Binding-site contacts:
Ligand atom O1B contacts residue THR74 of chain 1.I at 2.6 Å (h-bond).
Ligand atom C4 contacts residue TYR104 of chain 1.I at 3.8 Å (hydrophobic).
Ligand atom PG contacts residue MG1 of chain 1.BA at 3.6 Å.
Ligand atom O3' contacts residue TYR265 of chain 1.I at 3.2 Å.
Ligand atom N1 contacts residue ALA253 of chain 1.H at 3.5 Å.
Ligand atom O2' contacts residue ASN250 of chain 1.H at 3.1 Å (h-bond).
Ligand atom PA contacts residue THR75 of chain 1.I at 3.8 Å.
Ligand atom O3G contacts residue GLU97 of chain 1.I at 3.5 Å (salt-bridge).
Ligand atom O3G contacts residue LYS251 of chain 1.H at 3.5 Å.
Ligand atom O4' contacts residue TYR265 of chain 1.I at 3.8 Å.
Ligand atom S1G contacts residue LYS73 of chain 1.I at 3.5 Å (salt-bridge).
Ligand atom O1A contacts residue THR75 of chain 1.I at 2.6 Å (h-bond).
Ligand atom O1A contacts residue THR74 of chain 1.I at 3.7 Å.
Ligand atom N6 contacts residue ASP101 of chain 1.I at 3.7 Å.
Ligand atom C6 contacts residue TYR104 of chain 1.I at 3.2 Å (hydrophobic).
Ligand atom C2 contacts residue TYR104 of chain 1.I at 3.6 Å (hydrophobic).
Ligand atom O1B contacts residue MG1 of chain 1.BA at 2.2 Å.
Ligand atom O3A contacts residue GLY72 of chain 1.I at 3.4 Å (h-bond).
Ligand atom C2 contacts residue ALA254 of chain 1.H at 3.6 Å (hydrophobic).
Ligand atom C2 contacts residue ALA253 of chain 1.H at 3.4 Å (hydrophobic).
Ligand atom O2B contacts residue SER70 of chain 1.I at 3.7 Å.
Ligand atom N1 contacts residue TYR104 of chain 1.I at 3.4 Å.
Ligand atom N6 contacts residue LYS251 of chain 1.H at 3.4 Å (salt-bridge).
Ligand atom PB contacts residue MG1 of chain 1.BA at 3.5 Å.
Ligand atom O1A contacts residue GLY72 of chain 1.I at 3.6 Å.
Ligand atom N3 contacts residue ALA253 of chain 1.H at 3.6 Å.
Ligand atom S1G contacts residue PHE218 of chain 1.H at 3.4 Å.
Ligand atom O2B contacts residue LYS73 of chain 1.I at 3.0 Å (salt-bridge).
Ligand atom C5 contacts residue TYR104 of chain 1.I at 3.7 Å (hydrophobic).
Ligand atom O2' contacts residue PRO255 of chain 1.H at 3.3 Å.
Ligand atom O2B contacts residue GLY72 of chain 1.I at 3.5 Å (h-bond).
Ligand atom O3B contacts residue SER70 of chain 1.I at 3.5 Å.
Ligand atom O2G contacts residue LYS251 of chain 1.H at 3.2 Å (salt-bridge).
Ligand atom N6 contacts residue TYR104 of chain 1.I at 3.3 Å.
Ligand atom O2G contacts residue PHE218 of chain 1.H at 3.8 Å.
Ligand atom O3A contacts residue LYS73 of chain 1.I at 3.7 Å.
Ligand atom O2G contacts residue LYS249 of chain 1.H at 2.8 Å (salt-bridge).
Ligand atom N7 contacts residue LYS251 of chain 1.H at 3.7 Å.
Ligand atom O3G contacts residue MG1 of chain 1.BA at 2.2 Å.
Ligand atom O2B contacts residue SER71 of chain 1.I at 3.4 Å (h-bond).

A protein and the small-molecule ligand that binds it are described below.
Small molecule (SMILES): Nc1ncnc2c1ncn2[C@@H]1O[C@H](COP(=O)(O)OP(=O)(O)OP(O)(O)=S)[C@@H](O)[C@H]1O

Sequence of chain 1.I:
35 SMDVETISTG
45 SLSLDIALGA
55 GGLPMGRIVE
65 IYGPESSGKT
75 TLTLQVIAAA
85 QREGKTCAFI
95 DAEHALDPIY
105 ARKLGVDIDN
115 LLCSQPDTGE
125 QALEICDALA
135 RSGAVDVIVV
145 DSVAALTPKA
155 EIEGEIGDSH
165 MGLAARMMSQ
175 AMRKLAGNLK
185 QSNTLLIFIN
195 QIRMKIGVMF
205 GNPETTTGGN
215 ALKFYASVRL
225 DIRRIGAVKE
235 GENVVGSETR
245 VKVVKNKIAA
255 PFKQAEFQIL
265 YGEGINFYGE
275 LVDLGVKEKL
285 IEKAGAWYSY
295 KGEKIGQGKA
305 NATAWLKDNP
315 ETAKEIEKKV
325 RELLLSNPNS

Sequence of chain 1.H:
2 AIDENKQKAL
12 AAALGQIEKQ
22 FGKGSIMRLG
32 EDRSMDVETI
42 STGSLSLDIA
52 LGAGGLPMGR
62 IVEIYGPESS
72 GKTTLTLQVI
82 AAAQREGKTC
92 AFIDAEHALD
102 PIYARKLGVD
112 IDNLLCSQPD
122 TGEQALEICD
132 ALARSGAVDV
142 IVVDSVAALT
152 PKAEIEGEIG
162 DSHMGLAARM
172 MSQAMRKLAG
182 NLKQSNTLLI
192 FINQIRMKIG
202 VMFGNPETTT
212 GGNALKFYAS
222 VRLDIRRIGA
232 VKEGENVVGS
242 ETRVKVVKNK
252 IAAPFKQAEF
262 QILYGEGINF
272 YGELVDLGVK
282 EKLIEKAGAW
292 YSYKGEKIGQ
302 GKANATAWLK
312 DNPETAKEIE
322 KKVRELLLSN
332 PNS